Sequence of chain 1.A:
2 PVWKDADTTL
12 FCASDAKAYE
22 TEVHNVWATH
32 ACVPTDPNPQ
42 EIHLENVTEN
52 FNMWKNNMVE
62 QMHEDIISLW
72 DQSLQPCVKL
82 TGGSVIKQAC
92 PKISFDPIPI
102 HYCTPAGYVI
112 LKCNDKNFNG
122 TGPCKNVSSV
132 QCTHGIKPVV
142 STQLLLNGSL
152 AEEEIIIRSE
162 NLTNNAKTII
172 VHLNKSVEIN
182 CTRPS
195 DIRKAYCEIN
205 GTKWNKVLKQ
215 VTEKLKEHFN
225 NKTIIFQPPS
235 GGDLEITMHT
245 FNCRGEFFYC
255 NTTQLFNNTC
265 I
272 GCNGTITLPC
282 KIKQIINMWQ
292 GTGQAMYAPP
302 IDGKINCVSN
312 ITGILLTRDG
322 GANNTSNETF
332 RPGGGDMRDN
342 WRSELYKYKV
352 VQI

This protein binds this small molecule.
Small molecule (SMILES): CC(=O)N[C@@H]1[C@@H](O)[C@H](O)[C@@H](CO)O[C@H]1O

Binding-site contacts:
Ligand atom N2 contacts residue ASN127 of chain 1.A at 3.5 Å (h-bond).
Ligand atom O3 contacts residue ASN115 of chain 1.A at 4.1 Å.
Ligand atom O3 contacts residue LYS117 of chain 1.A at 4.0 Å.
Ligand atom C1 contacts residue ASN115 of chain 1.A at 4.2 Å.
Ligand atom O3 contacts residue ASN127 of chain 1.A at 3.5 Å (h-bond).
Ligand atom C1 contacts residue ASN127 of chain 1.A at 1.4 Å.
Ligand atom C6 contacts residue ASN115 of chain 1.A at 4.3 Å.
Ligand atom C3 contacts residue ASN127 of chain 1.A at 3.5 Å.
Ligand atom O5 contacts residue ASN127 of chain 1.A at 2.3 Å (h-bond).
Ligand atom C4 contacts residue ASN127 of chain 1.A at 4.2 Å.
Ligand atom C2 contacts residue ASN127 of chain 1.A at 2.4 Å.
Ligand atom O7 contacts residue ASN127 of chain 1.A at 3.5 Å (h-bond).
Ligand atom O5 contacts residue ASN115 of chain 1.A at 3.5 Å.
Ligand atom C5 contacts residue ASN127 of chain 1.A at 3.6 Å.
Ligand atom O6 contacts residue ASN115 of chain 1.A at 3.5 Å (h-bond).
Ligand atom C7 contacts residue ASN127 of chain 1.A at 3.9 Å.